A protein and the small-molecule ligand that binds it are described below.
Small molecule (SMILES): C[C@H](CCOc1ccc(I)cc1)CCN1CCN(c2ccncc2)C1=O

Sequence of chain 48.C:
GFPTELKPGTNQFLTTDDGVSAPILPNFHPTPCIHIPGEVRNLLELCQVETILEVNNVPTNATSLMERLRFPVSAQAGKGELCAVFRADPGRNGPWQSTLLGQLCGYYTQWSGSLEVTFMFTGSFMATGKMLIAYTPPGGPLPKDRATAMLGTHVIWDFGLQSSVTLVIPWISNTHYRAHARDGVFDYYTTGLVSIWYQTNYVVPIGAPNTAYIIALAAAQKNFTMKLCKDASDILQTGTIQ

Binding-site contacts:
Ligand atom CAQ contacts residue ASN228 of chain 48.A at 3.6 Å.
Ligand atom NAZ contacts residue ASN228 of chain 48.A at 3.9 Å.
Ligand atom OAS contacts residue VAL192 of chain 48.A at 3.9 Å.
Ligand atom CAP contacts residue TYR201 of chain 48.A at 3.5 Å (hydrophobic).
Ligand atom OAB contacts residue TRP203 of chain 48.A at 3.7 Å.
Ligand atom CAA contacts residue PHE135 of chain 48.A at 3.8 Å (hydrophobic).
Ligand atom CAL contacts residue ILE111 of chain 48.A at 3.5 Å (hydrophobic).
Ligand atom CAF contacts residue ASN228 of chain 48.A at 3.2 Å.
Ligand atom CAV contacts residue VAL192 of chain 48.A at 3.9 Å (hydrophobic).
Ligand atom CAX contacts residue ILE111 of chain 48.A at 3.9 Å (hydrophobic).
Ligand atom CAD contacts residue ASN228 of chain 48.A at 3.5 Å.
Ligand atom CAK contacts residue MET195 of chain 48.A at 3.8 Å (hydrophobic).
Ligand atom CAD contacts residue GLN202 of chain 48.A at 3.6 Å.
Ligand atom OAB contacts residue ILE113 of chain 48.A at 3.3 Å (h-bond).
Ligand atom CAW contacts residue ASN228 of chain 48.A at 3.7 Å.
Ligand atom CAL contacts residue PHE135 of chain 48.A at 3.7 Å (hydrophobic).
Ligand atom CAI contacts residue PHE155 of chain 48.A at 3.5 Å (hydrophobic).
Ligand atom CAG contacts residue TRP203 of chain 48.A at 3.9 Å (hydrophobic).
Ligand atom CAJ contacts residue PHE135 of chain 48.A at 3.8 Å (hydrophobic).
Ligand atom CAQ contacts residue TRP203 of chain 48.A at 3.4 Å (hydrophobic).
Ligand atom NAZ contacts residue TRP203 of chain 48.A at 3.2 Å.
Ligand atom CAM contacts residue MET195 of chain 48.A at 4.0 Å (hydrophobic).
Ligand atom CAV contacts residue MET195 of chain 48.A at 3.9 Å (hydrophobic).
Ligand atom CAI contacts residue ILE24 of chain 48.C at 3.7 Å (hydrophobic).
Ligand atom CAQ contacts residue TYR201 of chain 48.A at 3.7 Å (hydrophobic).
Ligand atom CAW contacts residue TRP203 of chain 48.A at 3.4 Å (hydrophobic).
Ligand atom OAS contacts residue MET195 of chain 48.A at 3.1 Å.
Ligand atom CAH contacts residue VAL192 of chain 48.A at 3.9 Å (hydrophobic).
Ligand atom CAE contacts residue THR114 of chain 48.A at 3.5 Å.
Ligand atom CAE contacts residue ASP112 of chain 48.A at 3.6 Å.
Ligand atom CAM contacts residue ILE111 of chain 48.A at 3.6 Å (hydrophobic).
Ligand atom OAB contacts residue ASP112 of chain 48.A at 3.6 Å.
Ligand atom NAY contacts residue TRP203 of chain 48.A at 3.7 Å.
Ligand atom CAK contacts residue PHE155 of chain 48.A at 3.5 Å (hydrophobic).
Ligand atom CAF contacts residue GLN202 of chain 48.A at 3.6 Å.
Ligand atom CAT contacts residue TRP203 of chain 48.A at 3.4 Å (hydrophobic).
Ligand atom CAG contacts residue THR114 of chain 48.A at 3.9 Å.
Ligand atom CAG contacts residue ASP112 of chain 48.A at 3.5 Å.
Ligand atom CAV contacts residue ILE111 of chain 48.A at 3.9 Å (hydrophobic).
Ligand atom CAF contacts residue TRP203 of chain 48.A at 3.6 Å (hydrophobic).

Sequence of chain 48.A:
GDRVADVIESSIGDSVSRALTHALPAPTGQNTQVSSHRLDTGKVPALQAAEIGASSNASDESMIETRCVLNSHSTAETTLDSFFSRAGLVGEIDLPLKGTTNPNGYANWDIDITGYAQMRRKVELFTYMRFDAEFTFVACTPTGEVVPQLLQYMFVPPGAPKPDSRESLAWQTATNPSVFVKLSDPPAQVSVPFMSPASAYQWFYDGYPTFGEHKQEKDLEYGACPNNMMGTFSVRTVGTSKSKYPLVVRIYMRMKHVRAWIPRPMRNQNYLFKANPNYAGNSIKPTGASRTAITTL